Binding-site contacts:
Ligand atom O5 contacts residue SER800 of chain 1.B at 4.2 Å.
Ligand atom C6 contacts residue GLN801 of chain 1.B at 3.5 Å.
Ligand atom C5 contacts residue GLN801 of chain 1.B at 4.1 Å.
Ligand atom C1 contacts residue SER800 of chain 1.B at 3.8 Å.
Ligand atom C7 contacts residue ASN798 of chain 1.B at 3.5 Å.
Ligand atom C4 contacts residue ASN798 of chain 1.B at 4.2 Å.
Ligand atom C3 contacts residue ASN798 of chain 1.B at 3.8 Å.
Ligand atom C5 contacts residue SER800 of chain 1.B at 4.4 Å.
Ligand atom N2 contacts residue ASN798 of chain 1.B at 2.9 Å (h-bond).
Ligand atom O5 contacts residue ASN798 of chain 1.B at 2.4 Å (h-bond).
Ligand atom C5 contacts residue ASN798 of chain 1.B at 3.7 Å.
Ligand atom C2 contacts residue ASN798 of chain 1.B at 2.5 Å.
Ligand atom C1 contacts residue ASN798 of chain 1.B at 1.4 Å.
Ligand atom O5 contacts residue GLN801 of chain 1.B at 4.5 Å.
Ligand atom O6 contacts residue GLN801 of chain 1.B at 4.4 Å.
Ligand atom C8 contacts residue ASN798 of chain 1.B at 4.3 Å.
Ligand atom O7 contacts residue ASN798 of chain 1.B at 3.8 Å.

Sequence of chain 1.B:
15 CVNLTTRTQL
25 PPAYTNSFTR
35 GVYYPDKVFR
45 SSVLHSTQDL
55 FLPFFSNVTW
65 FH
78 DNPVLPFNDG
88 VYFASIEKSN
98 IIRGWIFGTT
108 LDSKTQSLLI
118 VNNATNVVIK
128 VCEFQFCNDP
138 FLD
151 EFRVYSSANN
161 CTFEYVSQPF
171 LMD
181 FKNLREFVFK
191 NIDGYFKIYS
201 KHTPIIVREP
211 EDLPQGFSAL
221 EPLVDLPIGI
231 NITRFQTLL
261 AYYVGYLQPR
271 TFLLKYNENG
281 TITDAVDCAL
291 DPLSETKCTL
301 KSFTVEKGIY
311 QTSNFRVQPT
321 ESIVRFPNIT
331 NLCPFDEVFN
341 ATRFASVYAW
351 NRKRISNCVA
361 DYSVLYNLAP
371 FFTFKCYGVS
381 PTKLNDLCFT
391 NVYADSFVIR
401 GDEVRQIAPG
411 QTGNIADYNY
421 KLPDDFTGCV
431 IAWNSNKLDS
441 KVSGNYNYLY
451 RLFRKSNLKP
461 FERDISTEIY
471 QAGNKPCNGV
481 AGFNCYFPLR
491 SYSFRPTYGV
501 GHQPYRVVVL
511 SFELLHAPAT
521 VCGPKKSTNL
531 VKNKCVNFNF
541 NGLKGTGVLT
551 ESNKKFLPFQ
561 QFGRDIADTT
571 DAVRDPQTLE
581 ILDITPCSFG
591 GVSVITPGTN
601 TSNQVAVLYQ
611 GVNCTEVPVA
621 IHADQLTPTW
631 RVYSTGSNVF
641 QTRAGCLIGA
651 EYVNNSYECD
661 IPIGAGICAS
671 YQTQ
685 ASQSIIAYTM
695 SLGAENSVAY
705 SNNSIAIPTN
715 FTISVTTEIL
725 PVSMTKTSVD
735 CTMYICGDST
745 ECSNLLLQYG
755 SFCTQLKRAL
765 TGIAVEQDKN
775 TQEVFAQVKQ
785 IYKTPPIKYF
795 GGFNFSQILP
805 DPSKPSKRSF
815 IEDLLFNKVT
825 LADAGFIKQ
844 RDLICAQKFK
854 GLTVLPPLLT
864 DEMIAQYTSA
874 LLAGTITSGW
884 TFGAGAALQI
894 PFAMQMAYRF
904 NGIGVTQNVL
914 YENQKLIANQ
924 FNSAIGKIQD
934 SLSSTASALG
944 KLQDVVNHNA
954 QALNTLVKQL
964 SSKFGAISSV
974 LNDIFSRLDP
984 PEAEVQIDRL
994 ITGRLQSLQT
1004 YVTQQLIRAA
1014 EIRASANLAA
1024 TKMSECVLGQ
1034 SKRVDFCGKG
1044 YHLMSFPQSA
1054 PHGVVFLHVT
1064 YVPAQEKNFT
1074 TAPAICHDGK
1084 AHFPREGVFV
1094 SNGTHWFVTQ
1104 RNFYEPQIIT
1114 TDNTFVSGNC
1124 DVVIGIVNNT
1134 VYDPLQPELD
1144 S

A protein and the small-molecule ligand that binds it are described below.
Small molecule (SMILES): CC(=O)N[C@H]1[C@H](O[C@H]2[C@H](O)[C@@H](NC(C)=O)CO[C@@H]2CO)O[C@H](CO)[C@@H](O)[C@@H]1O